A small-molecule ligand and the protein it binds are described below.
Small molecule (SMILES): CC(=O)N[C@@H]1[C@@H](O)[C@H](O)[C@@H](CO)O[C@H]1O

Sequence of chain 2.B:
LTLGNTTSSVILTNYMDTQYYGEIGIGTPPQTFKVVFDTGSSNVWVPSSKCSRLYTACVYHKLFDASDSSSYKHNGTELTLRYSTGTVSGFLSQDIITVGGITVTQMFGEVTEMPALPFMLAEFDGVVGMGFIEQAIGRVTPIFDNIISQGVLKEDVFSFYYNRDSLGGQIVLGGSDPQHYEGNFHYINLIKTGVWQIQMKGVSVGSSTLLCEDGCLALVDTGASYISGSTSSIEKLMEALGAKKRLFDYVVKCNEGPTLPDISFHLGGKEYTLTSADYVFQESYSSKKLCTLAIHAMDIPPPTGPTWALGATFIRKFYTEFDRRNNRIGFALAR

Binding-site contacts:
Ligand atom C1 contacts residue ASN75 of chain 2.B at 1.5 Å.
Ligand atom C3 contacts residue ASN75 of chain 2.B at 3.8 Å.
Ligand atom C1 contacts residue THR77 of chain 2.B at 4.4 Å.
Ligand atom O5 contacts residue MET107 of chain 2.B at 4.5 Å.
Ligand atom O7 contacts residue HIS74 of chain 2.B at 3.6 Å (h-bond).
Ligand atom O5 contacts residue ASN75 of chain 2.B at 2.4 Å (h-bond).
Ligand atom C5 contacts residue ASN75 of chain 2.B at 3.7 Å.
Ligand atom C2 contacts residue ASN75 of chain 2.B at 2.5 Å.
Ligand atom C4 contacts residue ASN75 of chain 2.B at 4.3 Å.
Ligand atom O7 contacts residue ASN75 of chain 2.B at 3.5 Å (h-bond).
Ligand atom C7 contacts residue ASN75 of chain 2.B at 3.6 Å.
Ligand atom N2 contacts residue ASN75 of chain 2.B at 2.9 Å (h-bond).